Binding-site contacts:
Ligand atom C2' contacts residue LYS658 of chain 1.G at 4.4 Å.
Ligand atom O2B contacts residue ILE645 of chain 1.G at 3.3 Å.
Ligand atom O3B contacts residue ILE645 of chain 1.G at 3.3 Å.
Ligand atom N2 contacts residue LYS631 of chain 1.G at 3.7 Å.
Ligand atom O1B contacts residue LYS631 of chain 1.G at 2.9 Å (salt-bridge).
Ligand atom O3B contacts residue HIS617 of chain 1.G at 2.7 Å (h-bond).
Ligand atom PB contacts residue LYS631 of chain 1.G at 3.5 Å.
Ligand atom O3' contacts residue LYS658 of chain 1.G at 3.0 Å (salt-bridge).
Ligand atom O2A contacts residue LYS628 of chain 1.G at 3.2 Å (salt-bridge).
Ligand atom O2' contacts residue ASP642 of chain 1.G at 4.3 Å.
Ligand atom O3B contacts residue LYS631 of chain 1.G at 3.9 Å.
Ligand atom O3' contacts residue ASP642 of chain 1.G at 4.2 Å.
Ligand atom N2 contacts residue HIS617 of chain 1.G at 4.3 Å.
Ligand atom O2' contacts residue LYS658 of chain 1.G at 3.6 Å.
Ligand atom O1A contacts residue LYS628 of chain 1.G at 3.7 Å.
Ligand atom O3A contacts residue LYS628 of chain 1.G at 3.7 Å.
Ligand atom O3B contacts residue LYS628 of chain 1.G at 3.4 Å (salt-bridge).
Ligand atom N2 contacts residue PRO618 of chain 1.G at 4.4 Å.
Ligand atom PB contacts residue HIS617 of chain 1.G at 4.0 Å.
Ligand atom PB contacts residue LYS628 of chain 1.G at 4.2 Å.
Ligand atom C3' contacts residue LYS658 of chain 1.G at 4.1 Å.
Ligand atom PB contacts residue ILE645 of chain 1.G at 3.9 Å.
Ligand atom PA contacts residue LYS628 of chain 1.G at 3.7 Å.
Ligand atom O2B contacts residue LYS631 of chain 1.G at 3.2 Å (salt-bridge).
Ligand atom O1A contacts residue HIS617 of chain 1.G at 4.1 Å.
Ligand atom O1B contacts residue HIS617 of chain 1.G at 4.2 Å.

Sequence of chain 1.G:
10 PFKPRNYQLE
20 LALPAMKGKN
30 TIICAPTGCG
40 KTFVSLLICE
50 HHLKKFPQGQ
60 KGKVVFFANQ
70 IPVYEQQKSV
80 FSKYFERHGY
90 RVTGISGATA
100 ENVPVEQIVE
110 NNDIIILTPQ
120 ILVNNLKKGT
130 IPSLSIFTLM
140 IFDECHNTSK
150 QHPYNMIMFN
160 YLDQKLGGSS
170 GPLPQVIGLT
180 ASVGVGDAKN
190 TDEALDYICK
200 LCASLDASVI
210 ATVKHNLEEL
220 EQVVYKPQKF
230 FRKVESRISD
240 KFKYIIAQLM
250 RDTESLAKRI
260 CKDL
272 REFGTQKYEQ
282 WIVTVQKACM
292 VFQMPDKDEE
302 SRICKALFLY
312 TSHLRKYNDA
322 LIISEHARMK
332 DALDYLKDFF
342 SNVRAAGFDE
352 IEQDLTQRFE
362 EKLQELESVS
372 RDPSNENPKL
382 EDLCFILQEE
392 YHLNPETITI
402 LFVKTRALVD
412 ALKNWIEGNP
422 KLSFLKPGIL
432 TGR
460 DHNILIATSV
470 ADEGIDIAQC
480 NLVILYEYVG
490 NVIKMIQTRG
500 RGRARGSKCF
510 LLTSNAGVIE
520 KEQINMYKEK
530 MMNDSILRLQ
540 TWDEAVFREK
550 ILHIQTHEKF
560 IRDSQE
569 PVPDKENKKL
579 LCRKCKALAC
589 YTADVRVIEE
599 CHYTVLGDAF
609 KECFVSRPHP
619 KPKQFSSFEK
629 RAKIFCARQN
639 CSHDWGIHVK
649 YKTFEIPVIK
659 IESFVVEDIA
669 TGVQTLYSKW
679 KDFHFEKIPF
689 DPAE

This small molecule binds to this protein.
Small molecule (SMILES): C[n+]1cn([C@@H]2O[C@H](CO[P](=O)(O)OP(=O)(O)O)[C@@H](O)[C@H]2O)c2nc(N)[nH]c(=O)c21